Binding-site contacts:
Ligand atom O7 contacts residue ARG391 of chain 1.E at 4.4 Å.
Ligand atom N2 contacts residue ASN363 of chain 1.E at 2.9 Å (h-bond).
Ligand atom O7 contacts residue MET350 of chain 1.E at 4.3 Å.
Ligand atom C1 contacts residue THR365 of chain 1.E at 3.6 Å.
Ligand atom N2 contacts residue THR365 of chain 1.E at 3.9 Å.
Ligand atom C7 contacts residue ASN363 of chain 1.E at 3.5 Å.
Ligand atom C4 contacts residue ASN363 of chain 1.E at 4.3 Å.
Ligand atom C1 contacts residue ASN363 of chain 1.E at 1.5 Å.
Ligand atom C5 contacts residue ASN363 of chain 1.E at 3.8 Å.
Ligand atom C8 contacts residue VAL349 of chain 1.E at 3.6 Å (hydrophobic).
Ligand atom O7 contacts residue ASN363 of chain 1.E at 3.7 Å.
Ligand atom C2 contacts residue ASN363 of chain 1.E at 2.5 Å.
Ligand atom C3 contacts residue ASN363 of chain 1.E at 3.9 Å.
Ligand atom O5 contacts residue ASN363 of chain 1.E at 2.5 Å (h-bond).
Ligand atom C8 contacts residue MET350 of chain 1.E at 3.6 Å (hydrophobic).
Ligand atom C2 contacts residue THR365 of chain 1.E at 4.3 Å.
Ligand atom C8 contacts residue ASN363 of chain 1.E at 4.2 Å.

A protein and the small-molecule ligand that binds it are described below.
Small molecule (SMILES): CC(=O)N[C@@H]1[C@@H](O)[C@H](O)[C@@H](CO)O[C@H]1O

Sequence of chain 1.E:
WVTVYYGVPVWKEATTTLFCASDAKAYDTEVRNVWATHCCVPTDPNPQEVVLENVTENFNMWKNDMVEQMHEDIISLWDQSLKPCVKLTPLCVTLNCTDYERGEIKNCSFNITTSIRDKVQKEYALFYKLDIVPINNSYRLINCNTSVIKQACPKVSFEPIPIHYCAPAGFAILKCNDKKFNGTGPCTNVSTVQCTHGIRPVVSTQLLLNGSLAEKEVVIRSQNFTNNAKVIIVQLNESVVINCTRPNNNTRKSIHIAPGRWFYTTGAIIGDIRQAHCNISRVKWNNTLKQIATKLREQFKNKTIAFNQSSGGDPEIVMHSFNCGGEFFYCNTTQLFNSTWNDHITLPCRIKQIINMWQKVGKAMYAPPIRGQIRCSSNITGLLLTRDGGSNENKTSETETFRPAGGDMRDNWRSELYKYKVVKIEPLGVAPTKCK